Binding-site contacts:
Ligand atom O3P contacts residue GLY389 of chain 1.A at 2.9 Å (h-bond).
Ligand atom O2P contacts residue GLY390 of chain 1.A at 2.8 Å (h-bond).
Ligand atom O1P contacts residue LYS320 of chain 1.A at 2.9 Å (salt-bridge).
Ligand atom O7 contacts residue LYS163 of chain 1.A at 2.9 Å (salt-bridge).
Ligand atom O7 contacts residue ASN109 of chain 2.D at 3.1 Å (h-bond).
Ligand atom O2P contacts residue THR58 of chain 2.D at 2.6 Å (h-bond).
Ligand atom O2P contacts residue LYS161 of chain 1.A at 3.3 Å.
Ligand atom O1P contacts residue GLY366 of chain 1.A at 3.5 Å.
Ligand atom O2 contacts residue MG1 of chain 1.F at 2.3 Å.
Ligand atom O3 contacts residue GLU190 of chain 1.A at 2.8 Å (salt-bridge).
Ligand atom O1P contacts residue GLY367 of chain 1.A at 2.9 Å (h-bond).
Ligand atom O2 contacts residue KCX187 of chain 1.A at 3.2 Å (h-bond).
Ligand atom O2 contacts residue LYS161 of chain 1.A at 3.0 Å (salt-bridge).
Ligand atom O3 contacts residue HIS280 of chain 1.A at 3.0 Å (h-bond).
Ligand atom O4P contacts residue ARG281 of chain 1.A at 2.8 Å (salt-bridge).
Ligand atom C contacts residue LYS161 of chain 1.A at 3.5 Å.
Ligand atom O5P contacts residue SER365 of chain 1.A at 3.3 Å (h-bond).
Ligand atom O1P contacts residue TRP59 of chain 2.D at 3.4 Å.
Ligand atom O4 contacts residue SER365 of chain 1.A at 2.8 Å (h-bond).
Ligand atom O1 contacts residue LYS161 of chain 1.A at 3.1 Å (salt-bridge).
Ligand atom C contacts residue MG1 of chain 1.F at 2.9 Å.
Ligand atom O5P contacts residue HIS313 of chain 1.A at 2.7 Å (h-bond).
Ligand atom C3 contacts residue MG1 of chain 1.F at 3.0 Å.
Ligand atom O5 contacts residue LEU321 of chain 1.A at 3.4 Å.
Ligand atom O7 contacts residue ASP189 of chain 1.A at 3.0 Å (salt-bridge).
Ligand atom O7 contacts residue MG1 of chain 1.F at 2.1 Å.
Ligand atom C2 contacts residue MG1 of chain 1.F at 2.8 Å.
Ligand atom O3 contacts residue ASN109 of chain 2.D at 3.4 Å (h-bond).
Ligand atom O7 contacts residue LYS161 of chain 1.A at 3.4 Å (salt-bridge).
Ligand atom O7 contacts residue GLU190 of chain 1.A at 3.1 Å (salt-bridge).
Ligand atom O3 contacts residue MG1 of chain 1.F at 2.2 Å.
Ligand atom O4 contacts residue GLY366 of chain 1.A at 3.2 Å (h-bond).
Ligand atom O6P contacts residue ARG281 of chain 1.A at 3.0 Å (salt-bridge).
Ligand atom C3 contacts residue KCX187 of chain 1.A at 3.0 Å.
Ligand atom O2 contacts residue ASP189 of chain 1.A at 3.3 Å (salt-bridge).
Ligand atom C contacts residue ASN109 of chain 2.D at 3.5 Å.
Ligand atom O3 contacts residue KCX187 of chain 1.A at 2.6 Å (h-bond).
Ligand atom O2 contacts residue THR159 of chain 1.A at 2.8 Å (h-bond).
Ligand atom O6 contacts residue LYS320 of chain 1.A at 3.0 Å (salt-bridge).
Ligand atom O6 contacts residue GLU53 of chain 2.D at 3.5 Å (salt-bridge).

Sequence of chain 2.D:
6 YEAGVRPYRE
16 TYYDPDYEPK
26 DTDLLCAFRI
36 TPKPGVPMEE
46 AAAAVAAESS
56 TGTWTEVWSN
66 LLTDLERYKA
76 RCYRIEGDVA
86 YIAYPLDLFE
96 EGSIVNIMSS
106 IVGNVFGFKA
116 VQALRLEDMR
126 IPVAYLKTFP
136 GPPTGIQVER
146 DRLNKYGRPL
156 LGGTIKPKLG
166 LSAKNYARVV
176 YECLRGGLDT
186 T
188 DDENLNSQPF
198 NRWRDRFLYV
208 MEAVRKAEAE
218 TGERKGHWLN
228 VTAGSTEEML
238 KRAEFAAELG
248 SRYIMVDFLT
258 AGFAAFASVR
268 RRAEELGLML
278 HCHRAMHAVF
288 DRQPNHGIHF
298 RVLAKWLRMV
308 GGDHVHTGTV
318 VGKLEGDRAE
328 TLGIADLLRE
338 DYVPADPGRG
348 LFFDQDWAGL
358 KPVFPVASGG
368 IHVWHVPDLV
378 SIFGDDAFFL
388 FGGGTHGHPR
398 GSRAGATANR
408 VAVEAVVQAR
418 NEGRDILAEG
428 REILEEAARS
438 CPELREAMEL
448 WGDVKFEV

A small-molecule ligand and the protein it binds are described below.
Small molecule (SMILES): O=C(O)[C@@](O)(COP(=O)(O)O)[C@H](O)[C@H](O)COP(=O)(O)O

Sequence of chain 1.A:
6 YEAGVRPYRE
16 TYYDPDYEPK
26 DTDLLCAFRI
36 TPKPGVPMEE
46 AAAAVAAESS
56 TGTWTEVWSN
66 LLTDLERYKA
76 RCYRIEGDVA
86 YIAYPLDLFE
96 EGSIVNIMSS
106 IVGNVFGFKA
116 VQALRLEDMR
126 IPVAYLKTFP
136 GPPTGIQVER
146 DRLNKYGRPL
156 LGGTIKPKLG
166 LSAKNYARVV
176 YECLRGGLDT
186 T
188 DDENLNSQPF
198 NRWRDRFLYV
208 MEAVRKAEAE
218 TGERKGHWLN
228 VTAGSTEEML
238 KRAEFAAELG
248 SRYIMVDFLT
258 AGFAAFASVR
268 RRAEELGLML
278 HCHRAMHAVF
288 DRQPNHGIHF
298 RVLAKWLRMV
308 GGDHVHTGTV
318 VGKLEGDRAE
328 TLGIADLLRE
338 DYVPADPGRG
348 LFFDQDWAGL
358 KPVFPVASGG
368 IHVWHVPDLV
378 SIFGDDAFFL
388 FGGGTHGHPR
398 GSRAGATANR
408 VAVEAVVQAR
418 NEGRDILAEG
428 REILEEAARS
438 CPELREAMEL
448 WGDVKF